This small molecule binds to this protein.
Small molecule (SMILES): CC(C)CCC[C@@H](C)[C@H]1CC[C@H]2[C@@H]3CC=C4C[C@@H](O)CC[C@]4(C)[C@H]3CC[C@]12C

Sequence of chain 1.A:
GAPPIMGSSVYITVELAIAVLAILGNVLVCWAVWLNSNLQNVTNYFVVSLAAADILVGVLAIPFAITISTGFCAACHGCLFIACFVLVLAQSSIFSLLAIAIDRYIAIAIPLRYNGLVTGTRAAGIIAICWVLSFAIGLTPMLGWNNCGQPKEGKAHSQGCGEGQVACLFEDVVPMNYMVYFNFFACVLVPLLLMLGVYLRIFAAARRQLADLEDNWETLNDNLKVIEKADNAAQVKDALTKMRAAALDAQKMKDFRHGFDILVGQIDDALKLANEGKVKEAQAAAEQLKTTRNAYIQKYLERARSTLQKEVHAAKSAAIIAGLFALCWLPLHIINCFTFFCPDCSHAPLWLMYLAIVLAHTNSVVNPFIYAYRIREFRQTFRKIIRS

Binding-site contacts:
Ligand atom C21 contacts residue PHE192 of chain 1.A at 4.2 Å (hydrophobic).
Ligand atom C11 contacts residue OLC1 of chain 1.X at 4.0 Å.
Ligand atom C3 contacts residue CYS364 of chain 1.A at 4.5 Å (hydrophobic).
Ligand atom C26 contacts residue LEU196 of chain 1.A at 3.7 Å (hydrophobic).
Ligand atom C19 contacts residue PHE363 of chain 1.A at 4.3 Å (hydrophobic).
Ligand atom C12 contacts residue OLC1 of chain 1.X at 3.7 Å.
Ligand atom C2 contacts residue PHE363 of chain 1.A at 3.7 Å (hydrophobic).
Ligand atom O1 contacts residue OLC1 of chain 1.X at 4.5 Å.
Ligand atom C26 contacts residue LEU352 of chain 1.A at 4.0 Å (hydrophobic).
Ligand atom C2 contacts residue OLC1 of chain 1.X at 3.7 Å.
Ligand atom C6 contacts residue PHE360 of chain 1.A at 3.7 Å (hydrophobic).
Ligand atom C24 contacts residue LEU196 of chain 1.A at 4.4 Å (hydrophobic).
Ligand atom C18 contacts residue CYS359 of chain 1.A at 3.7 Å (hydrophobic).
Ligand atom C18 contacts residue ILE356 of chain 1.A at 4.0 Å (hydrophobic).
Ligand atom C21 contacts residue PHE191 of chain 1.A at 4.1 Å (hydrophobic).
Ligand atom C1 contacts residue OLC1 of chain 1.X at 3.8 Å.
Ligand atom C4 contacts residue PHE360 of chain 1.A at 3.9 Å (hydrophobic).
Ligand atom C5 contacts residue PHE360 of chain 1.A at 3.8 Å (hydrophobic).
Ligand atom O1 contacts residue CYS364 of chain 1.A at 3.7 Å.
Ligand atom C1 contacts residue PHE363 of chain 1.A at 3.7 Å (hydrophobic).
Ligand atom C7 contacts residue PHE360 of chain 1.A at 3.9 Å (hydrophobic).
Ligand atom C2 contacts residue CYS364 of chain 1.A at 4.3 Å (hydrophobic).
Ligand atom C26 contacts residue OLA1 of chain 1.U at 3.5 Å.
Ligand atom C21 contacts residue OLC1 of chain 1.X at 3.9 Å.
Ligand atom C11 contacts residue PHE363 of chain 1.A at 4.1 Å (hydrophobic).
Ligand atom C27 contacts residue LEU352 of chain 1.A at 4.4 Å (hydrophobic).
Ligand atom C12 contacts residue CYS359 of chain 1.A at 4.3 Å (hydrophobic).
Ligand atom C3 contacts residue OLC1 of chain 1.X at 4.5 Å.
Ligand atom C19 contacts residue CYS359 of chain 1.A at 3.7 Å (hydrophobic).
Ligand atom C8 contacts residue PHE360 of chain 1.A at 4.2 Å (hydrophobic).
Ligand atom C11 contacts residue CYS359 of chain 1.A at 4.0 Å (hydrophobic).
Ligand atom C19 contacts residue PHE360 of chain 1.A at 3.7 Å (hydrophobic).